This small molecule binds to this protein.
Small molecule (SMILES): CC(=O)N[C@@H]1[C@@H](O)[C@H](O)[C@@H](CO)O[C@H]1O

Binding-site contacts:
Ligand atom C7 contacts residue ASN857 of chain 2.B at 3.2 Å.
Ligand atom C4 contacts residue ASN857 of chain 2.B at 4.2 Å.
Ligand atom C2 contacts residue ASN857 of chain 2.B at 2.5 Å.
Ligand atom O7 contacts residue ASN857 of chain 2.B at 3.1 Å (h-bond).
Ligand atom O5 contacts residue ASN857 of chain 2.B at 2.4 Å (h-bond).
Ligand atom C1 contacts residue ASN857 of chain 2.B at 1.4 Å.
Ligand atom C5 contacts residue ASN857 of chain 2.B at 3.7 Å.
Ligand atom C3 contacts residue ASN857 of chain 2.B at 3.8 Å.
Ligand atom N2 contacts residue ASN857 of chain 2.B at 2.9 Å (h-bond).
Ligand atom C8 contacts residue ASN857 of chain 2.B at 4.2 Å.

Sequence of chain 2.B:
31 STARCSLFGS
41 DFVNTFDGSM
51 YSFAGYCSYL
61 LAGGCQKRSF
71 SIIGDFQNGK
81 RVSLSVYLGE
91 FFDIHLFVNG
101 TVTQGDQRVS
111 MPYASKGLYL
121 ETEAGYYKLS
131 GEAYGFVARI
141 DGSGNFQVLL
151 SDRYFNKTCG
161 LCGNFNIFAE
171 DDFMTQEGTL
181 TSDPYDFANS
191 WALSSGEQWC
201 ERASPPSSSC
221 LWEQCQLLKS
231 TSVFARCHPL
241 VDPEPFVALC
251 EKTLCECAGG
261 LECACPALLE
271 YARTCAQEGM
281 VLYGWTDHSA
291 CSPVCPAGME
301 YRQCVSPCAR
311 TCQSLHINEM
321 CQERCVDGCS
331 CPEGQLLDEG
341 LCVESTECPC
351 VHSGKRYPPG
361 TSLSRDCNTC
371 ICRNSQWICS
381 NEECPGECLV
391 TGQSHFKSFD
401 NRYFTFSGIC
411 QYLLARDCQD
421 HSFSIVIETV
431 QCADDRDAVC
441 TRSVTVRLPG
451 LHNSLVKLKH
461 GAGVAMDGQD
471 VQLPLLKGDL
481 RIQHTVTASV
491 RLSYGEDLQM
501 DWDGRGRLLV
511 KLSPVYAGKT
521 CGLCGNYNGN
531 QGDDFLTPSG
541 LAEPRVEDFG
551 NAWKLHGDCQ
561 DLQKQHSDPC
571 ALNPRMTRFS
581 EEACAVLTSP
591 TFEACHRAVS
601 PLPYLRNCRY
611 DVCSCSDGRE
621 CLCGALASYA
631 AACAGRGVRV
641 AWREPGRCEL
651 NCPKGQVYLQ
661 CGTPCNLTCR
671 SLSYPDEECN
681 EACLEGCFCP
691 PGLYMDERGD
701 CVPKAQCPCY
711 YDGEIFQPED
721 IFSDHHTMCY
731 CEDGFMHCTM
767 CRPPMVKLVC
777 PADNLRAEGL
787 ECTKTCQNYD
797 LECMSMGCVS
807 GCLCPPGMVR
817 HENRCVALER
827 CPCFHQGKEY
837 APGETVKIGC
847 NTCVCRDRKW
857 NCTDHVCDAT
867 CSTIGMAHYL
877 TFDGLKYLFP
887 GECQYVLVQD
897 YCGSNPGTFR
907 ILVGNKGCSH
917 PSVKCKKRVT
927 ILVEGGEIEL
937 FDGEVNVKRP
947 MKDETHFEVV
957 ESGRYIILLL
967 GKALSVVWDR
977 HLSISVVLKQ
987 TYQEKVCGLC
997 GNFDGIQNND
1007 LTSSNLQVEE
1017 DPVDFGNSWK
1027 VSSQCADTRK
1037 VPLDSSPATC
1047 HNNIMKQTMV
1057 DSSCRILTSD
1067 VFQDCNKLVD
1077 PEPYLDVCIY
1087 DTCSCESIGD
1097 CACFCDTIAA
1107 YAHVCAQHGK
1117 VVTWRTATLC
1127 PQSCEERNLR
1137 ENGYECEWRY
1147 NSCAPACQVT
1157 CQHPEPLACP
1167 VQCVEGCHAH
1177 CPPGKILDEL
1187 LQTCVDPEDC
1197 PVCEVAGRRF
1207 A